Binding-site contacts:
Ligand atom C15 contacts residue TYR93 of chain 2.C at 4.1 Å (hydrophobic).
Ligand atom C15 contacts residue TRP61 of chain 2.C at 3.9 Å (hydrophobic).
Ligand atom C12 contacts residue TRP61 of chain 2.C at 3.8 Å (hydrophobic).
Ligand atom C1 contacts residue TYR123 of chain 2.C at 3.8 Å (hydrophobic).
Ligand atom C4 contacts residue TRP61 of chain 2.C at 3.9 Å (hydrophobic).
Ligand atom C8 contacts residue TRP61 of chain 2.C at 3.8 Å (hydrophobic).
Ligand atom N1 contacts residue TRP61 of chain 2.C at 3.7 Å.
Ligand atom O4 contacts residue TYR93 of chain 2.C at 4.0 Å.
Ligand atom C19 contacts residue GLN64 of chain 2.C at 3.2 Å.
Ligand atom C13 contacts residue TRP61 of chain 2.C at 3.8 Å (hydrophobic).
Ligand atom C13 contacts residue TYR93 of chain 2.C at 3.4 Å (hydrophobic).
Ligand atom C5 contacts residue TYR123 of chain 2.C at 3.3 Å (hydrophobic).
Ligand atom C6 contacts residue TRP61 of chain 2.C at 3.7 Å (hydrophobic).
Ligand atom C7 contacts residue SER86 of chain 2.C at 3.8 Å.
Ligand atom O3 contacts residue GLN64 of chain 2.C at 4.0 Å.
Ligand atom C7 contacts residue THR89 of chain 2.C at 3.3 Å.
Ligand atom C17 contacts residue TYR123 of chain 2.C at 3.8 Å (hydrophobic).
Ligand atom O1 contacts residue GLU120 of chain 2.C at 4.0 Å.
Ligand atom C13 contacts residue TYR123 of chain 2.C at 3.8 Å (hydrophobic).
Ligand atom C7 contacts residue TRP61 of chain 2.C at 3.7 Å (hydrophobic).
Ligand atom C20 contacts residue LYS60 of chain 2.C at 3.9 Å.
Ligand atom O2 contacts residue ASN157 of chain 2.C at 4.0 Å.
Ligand atom C10 contacts residue SER86 of chain 2.C at 3.6 Å.
Ligand atom C1 contacts residue TRP61 of chain 2.C at 3.9 Å (hydrophobic).
Ligand atom C18 contacts residue TYR93 of chain 2.C at 3.7 Å (hydrophobic).
Ligand atom C20 contacts residue GLU57 of chain 2.C at 3.4 Å.
Ligand atom O4 contacts residue GLN64 of chain 2.C at 3.7 Å.
Ligand atom C3 contacts residue TRP61 of chain 2.C at 4.0 Å (hydrophobic).
Ligand atom C16 contacts residue TYR93 of chain 2.C at 3.2 Å (hydrophobic).
Ligand atom C16 contacts residue GLU57 of chain 2.C at 3.4 Å.
Ligand atom C10 contacts residue TRP61 of chain 2.C at 3.5 Å (hydrophobic).
Ligand atom N1 contacts residue THR89 of chain 2.C at 3.9 Å.
Ligand atom C11 contacts residue TYR123 of chain 2.C at 3.6 Å (hydrophobic).
Ligand atom C6 contacts residue THR89 of chain 2.C at 3.5 Å.
Ligand atom C3 contacts residue TYR123 of chain 2.C at 3.4 Å (hydrophobic).
Ligand atom C17 contacts residue GLU120 of chain 2.C at 3.2 Å.
Ligand atom O1 contacts residue TYR123 of chain 2.C at 3.8 Å.
Ligand atom C2 contacts residue TYR123 of chain 2.C at 3.6 Å (hydrophobic).
Ligand atom O3 contacts residue TRP61 of chain 2.C at 3.8 Å.
Ligand atom C13 contacts residue GLU57 of chain 2.C at 3.5 Å.

A small-molecule ligand and the protein it binds are described below.
Small molecule (SMILES): COc1ccc2cc3[n+](cc2c1OC)CCc1cc2c(cc1-3)OCO2

Sequence of chain 2.C:
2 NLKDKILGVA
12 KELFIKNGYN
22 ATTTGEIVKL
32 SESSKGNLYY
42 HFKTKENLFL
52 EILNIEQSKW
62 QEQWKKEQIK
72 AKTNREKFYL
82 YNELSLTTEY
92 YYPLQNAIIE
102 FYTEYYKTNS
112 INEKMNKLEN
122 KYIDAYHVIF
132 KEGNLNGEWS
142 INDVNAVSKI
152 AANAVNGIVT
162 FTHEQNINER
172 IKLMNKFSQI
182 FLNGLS